Binding-site contacts:
Ligand atom C1 contacts residue ASN240 of chain 28.F at 1.5 Å.
Ligand atom C7 contacts residue ASN240 of chain 28.F at 3.2 Å.
Ligand atom O7 contacts residue GLY239 of chain 28.F at 3.6 Å.
Ligand atom O7 contacts residue ASN240 of chain 28.F at 3.0 Å (h-bond).
Ligand atom C2 contacts residue ASN240 of chain 28.F at 2.5 Å.
Ligand atom C3 contacts residue ASN240 of chain 28.F at 3.7 Å.
Ligand atom C4 contacts residue ASN240 of chain 28.F at 4.3 Å.
Ligand atom O5 contacts residue ASN240 of chain 28.F at 2.4 Å (h-bond).
Ligand atom C5 contacts residue ASN240 of chain 28.F at 3.7 Å.
Ligand atom N2 contacts residue ASN240 of chain 28.F at 2.8 Å (h-bond).
Ligand atom C8 contacts residue ASN240 of chain 28.F at 3.9 Å.

This small molecule binds to this protein.
Small molecule (SMILES): CC(=O)N[C@@H]1[C@@H](O)[C@H](O)[C@@H](CO)O[C@H]1O

Sequence of chain 28.F:
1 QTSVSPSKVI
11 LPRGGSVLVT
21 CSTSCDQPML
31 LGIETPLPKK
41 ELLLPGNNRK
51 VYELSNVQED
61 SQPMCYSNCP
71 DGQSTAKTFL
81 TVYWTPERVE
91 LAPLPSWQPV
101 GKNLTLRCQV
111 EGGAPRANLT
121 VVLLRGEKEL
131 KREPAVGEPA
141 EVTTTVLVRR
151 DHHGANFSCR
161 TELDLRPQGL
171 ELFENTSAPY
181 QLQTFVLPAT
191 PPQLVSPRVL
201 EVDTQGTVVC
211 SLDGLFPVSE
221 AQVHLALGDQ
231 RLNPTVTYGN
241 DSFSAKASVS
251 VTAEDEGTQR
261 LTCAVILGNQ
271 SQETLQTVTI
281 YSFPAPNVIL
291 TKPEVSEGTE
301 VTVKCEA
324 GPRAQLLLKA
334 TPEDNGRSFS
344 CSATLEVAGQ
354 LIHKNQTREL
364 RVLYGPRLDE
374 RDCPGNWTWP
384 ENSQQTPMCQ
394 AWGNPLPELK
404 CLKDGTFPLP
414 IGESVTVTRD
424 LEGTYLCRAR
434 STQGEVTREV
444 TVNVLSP